Sequence of chain 1.E:
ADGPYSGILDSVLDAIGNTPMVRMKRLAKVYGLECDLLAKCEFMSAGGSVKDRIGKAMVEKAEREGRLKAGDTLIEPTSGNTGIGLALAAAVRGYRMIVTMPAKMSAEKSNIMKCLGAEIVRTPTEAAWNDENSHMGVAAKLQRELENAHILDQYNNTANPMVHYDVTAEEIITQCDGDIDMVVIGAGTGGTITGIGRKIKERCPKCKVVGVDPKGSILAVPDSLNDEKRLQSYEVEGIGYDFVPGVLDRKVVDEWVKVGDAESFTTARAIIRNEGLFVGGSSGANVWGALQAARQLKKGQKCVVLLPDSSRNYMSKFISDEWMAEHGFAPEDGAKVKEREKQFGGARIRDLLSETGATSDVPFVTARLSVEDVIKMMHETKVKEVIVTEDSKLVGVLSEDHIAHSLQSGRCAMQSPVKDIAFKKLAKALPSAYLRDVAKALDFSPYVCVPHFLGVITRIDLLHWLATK

Binding-site contacts:
Ligand atom OP1 contacts residue GLY193 of chain 1.E at 3.1 Å (h-bond).
Ligand atom CB contacts residue GLN159 of chain 1.E at 3.4 Å.
Ligand atom OP1 contacts residue THR197 of chain 1.E at 3.2 Å.
Ligand atom C contacts residue SER84 of chain 1.E at 3.2 Å.
Ligand atom C2A contacts residue TYR319 of chain 1.E at 3.4 Å (hydrophobic).
Ligand atom P contacts residue THR194 of chain 1.E at 3.2 Å.
Ligand atom OXT contacts residue THR87 of chain 1.E at 2.7 Å (h-bond).
Ligand atom O contacts residue GLN159 of chain 1.E at 2.6 Å (h-bond).
Ligand atom OP2 contacts residue GLY193 of chain 1.E at 3.3 Å.
Ligand atom C5A contacts residue GLY193 of chain 1.E at 3.4 Å.
Ligand atom OXT contacts residue THR83 of chain 1.E at 2.9 Å (h-bond).
Ligand atom O3A contacts residue ASN86 of chain 1.E at 2.9 Å (h-bond).
Ligand atom O contacts residue THR83 of chain 1.E at 2.5 Å (h-bond).
Ligand atom O3A contacts residue SER84 of chain 1.E at 3.4 Å (h-bond).
Ligand atom OP1 contacts residue GLY195 of chain 1.E at 3.0 Å (h-bond).
Ligand atom P contacts residue LYS56 of chain 1.E at 3.3 Å.
Ligand atom O contacts residue THR87 of chain 1.E at 3.2 Å (h-bond).
Ligand atom OP2 contacts residue THR194 of chain 1.E at 2.4 Å (h-bond).
Ligand atom OXT contacts residue SER84 of chain 1.E at 3.4 Å (h-bond).
Ligand atom N contacts residue SER84 of chain 1.E at 3.1 Å (h-bond).
Ligand atom C contacts residue THR87 of chain 1.E at 3.3 Å.
Ligand atom CA contacts residue SER84 of chain 1.E at 3.0 Å.
Ligand atom C contacts residue THR83 of chain 1.E at 3.0 Å.
Ligand atom CB contacts residue TYR246 of chain 1.E at 3.4 Å (hydrophobic).
Ligand atom OP3 contacts residue THR194 of chain 1.E at 3.2 Å (h-bond).
Ligand atom C6 contacts residue PRO313 of chain 1.E at 3.5 Å (hydrophobic).
Ligand atom C2 contacts residue SER287 of chain 1.E at 3.4 Å.
Ligand atom C2A contacts residue SER287 of chain 1.E at 3.1 Å.
Ligand atom OP3 contacts residue LYS56 of chain 1.E at 2.6 Å (salt-bridge).
Ligand atom N1 contacts residue PRO313 of chain 1.E at 3.2 Å.
Ligand atom N1 contacts residue SER287 of chain 1.E at 2.9 Å (h-bond).
Ligand atom OXT contacts residue ASN86 of chain 1.E at 3.3 Å (h-bond).
Ligand atom C2A contacts residue ASN86 of chain 1.E at 3.3 Å.
Ligand atom OP3 contacts residue THR197 of chain 1.E at 3.2 Å.
Ligand atom C contacts residue GLN159 of chain 1.E at 3.4 Å.
Ligand atom OP2 contacts residue LYS56 of chain 1.E at 3.0 Å (salt-bridge).
Ligand atom C4A contacts residue GLY243 of chain 1.E at 3.4 Å.
Ligand atom C2A contacts residue ASP314 of chain 1.E at 3.5 Å.
Ligand atom P contacts residue THR197 of chain 1.E at 3.5 Å.
Ligand atom O contacts residue SER84 of chain 1.E at 3.3 Å (h-bond).

A small-molecule ligand and the protein it binds are described below.
Small molecule (SMILES): C=C(NCc1c(COP(=O)(O)O)cnc(C)c1O)C(=O)O